Sequence of chain 1.F:
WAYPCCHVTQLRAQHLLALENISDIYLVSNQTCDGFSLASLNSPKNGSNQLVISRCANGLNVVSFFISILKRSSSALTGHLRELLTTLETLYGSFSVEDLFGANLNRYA

Sequence of chain 1.E:
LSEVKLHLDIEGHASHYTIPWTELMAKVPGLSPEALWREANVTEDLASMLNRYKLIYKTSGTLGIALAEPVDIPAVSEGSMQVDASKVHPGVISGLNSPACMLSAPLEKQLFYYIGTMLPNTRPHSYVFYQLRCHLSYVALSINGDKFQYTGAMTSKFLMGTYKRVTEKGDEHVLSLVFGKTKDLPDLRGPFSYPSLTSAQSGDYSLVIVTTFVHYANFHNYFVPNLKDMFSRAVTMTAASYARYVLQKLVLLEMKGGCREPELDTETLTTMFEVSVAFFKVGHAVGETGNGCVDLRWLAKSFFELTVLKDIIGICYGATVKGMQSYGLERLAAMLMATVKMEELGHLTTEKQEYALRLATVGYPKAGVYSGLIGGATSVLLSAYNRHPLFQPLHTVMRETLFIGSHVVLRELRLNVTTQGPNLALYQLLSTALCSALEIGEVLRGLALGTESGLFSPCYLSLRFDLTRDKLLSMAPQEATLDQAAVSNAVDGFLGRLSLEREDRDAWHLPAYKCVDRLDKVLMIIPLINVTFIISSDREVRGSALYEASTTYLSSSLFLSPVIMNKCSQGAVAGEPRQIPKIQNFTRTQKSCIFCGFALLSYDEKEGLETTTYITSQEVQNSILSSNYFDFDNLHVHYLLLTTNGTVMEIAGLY

Binding-site contacts:
Ligand atom C4 contacts residue ASN43 of chain 1.E at 4.2 Å.
Ligand atom C4 contacts residue GLN10 of chain 1.F at 4.3 Å.
Ligand atom O6 contacts residue GLU46 of chain 1.E at 4.4 Å.
Ligand atom O4 contacts residue GLN10 of chain 1.F at 4.3 Å.
Ligand atom C1 contacts residue ASN43 of chain 1.E at 1.4 Å.
Ligand atom O5 contacts residue ASN43 of chain 1.E at 2.4 Å (h-bond).
Ligand atom C2 contacts residue ASN43 of chain 1.E at 2.4 Å.
Ligand atom N2 contacts residue ASN43 of chain 1.E at 3.0 Å (h-bond).
Ligand atom C4 contacts residue SER50 of chain 1.E at 4.2 Å.
Ligand atom C5 contacts residue GLN10 of chain 1.F at 3.4 Å.
Ligand atom C6 contacts residue GLN10 of chain 1.F at 3.8 Å.
Ligand atom O5 contacts residue SER50 of chain 1.E at 3.9 Å.
Ligand atom O5 contacts residue GLN10 of chain 1.F at 4.3 Å.
Ligand atom O7 contacts residue ASN43 of chain 1.E at 3.7 Å.
Ligand atom C7 contacts residue ASN43 of chain 1.E at 3.6 Å.
Ligand atom C3 contacts residue ASN43 of chain 1.E at 3.8 Å.
Ligand atom O6 contacts residue THR45 of chain 1.E at 4.4 Å.
Ligand atom O6 contacts residue SER50 of chain 1.E at 3.8 Å.
Ligand atom O6 contacts residue GLN10 of chain 1.F at 3.5 Å (h-bond).
Ligand atom C5 contacts residue ASN43 of chain 1.E at 3.7 Å.
Ligand atom O5 contacts residue GLU46 of chain 1.E at 4.0 Å.
Ligand atom C6 contacts residue SER50 of chain 1.E at 3.2 Å.
Ligand atom C5 contacts residue SER50 of chain 1.E at 3.9 Å.
Ligand atom C6 contacts residue ASP47 of chain 1.E at 3.7 Å.
Ligand atom O6 contacts residue ASP47 of chain 1.E at 2.9 Å (salt-bridge).

The small molecule below binds the protein below.
Small molecule (SMILES): CC(=O)N[C@@H]1[C@@H](O)[C@H](O)[C@@H](CO)O[C@H]1O